Sequence of chain 1.B:
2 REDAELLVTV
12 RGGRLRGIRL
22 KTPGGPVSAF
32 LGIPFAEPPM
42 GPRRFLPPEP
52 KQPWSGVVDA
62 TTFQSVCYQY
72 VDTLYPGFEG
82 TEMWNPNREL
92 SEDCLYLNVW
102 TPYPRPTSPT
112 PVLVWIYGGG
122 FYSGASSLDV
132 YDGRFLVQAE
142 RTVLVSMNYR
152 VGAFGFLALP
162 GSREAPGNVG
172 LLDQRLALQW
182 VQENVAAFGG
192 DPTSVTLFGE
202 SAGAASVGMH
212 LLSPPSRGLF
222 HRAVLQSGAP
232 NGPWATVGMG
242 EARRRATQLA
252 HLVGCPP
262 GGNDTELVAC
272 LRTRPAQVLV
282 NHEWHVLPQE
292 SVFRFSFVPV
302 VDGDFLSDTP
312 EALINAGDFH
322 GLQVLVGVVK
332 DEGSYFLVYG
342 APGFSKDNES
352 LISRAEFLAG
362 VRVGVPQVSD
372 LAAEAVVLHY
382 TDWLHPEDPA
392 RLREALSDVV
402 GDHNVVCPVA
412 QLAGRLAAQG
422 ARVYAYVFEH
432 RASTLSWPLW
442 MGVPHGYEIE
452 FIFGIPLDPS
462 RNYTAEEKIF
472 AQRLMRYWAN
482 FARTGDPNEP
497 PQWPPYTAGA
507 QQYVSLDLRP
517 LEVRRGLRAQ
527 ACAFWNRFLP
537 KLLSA

Binding-site contacts:
Ligand atom N2 contacts residue ASN264 of chain 1.B at 3.0 Å (h-bond).
Ligand atom C4 contacts residue ASN264 of chain 1.B at 4.2 Å.
Ligand atom O5 contacts residue THR266 of chain 1.B at 4.0 Å.
Ligand atom C6 contacts residue GLU267 of chain 1.B at 4.2 Å.
Ligand atom O5 contacts residue ASN264 of chain 1.B at 2.1 Å (h-bond).
Ligand atom C3 contacts residue ASN264 of chain 1.B at 3.8 Å.
Ligand atom O6 contacts residue THR266 of chain 1.B at 4.1 Å.
Ligand atom C8 contacts residue THR266 of chain 1.B at 4.4 Å.
Ligand atom C2 contacts residue ASN264 of chain 1.B at 2.5 Å.
Ligand atom C1 contacts residue ASN264 of chain 1.B at 1.4 Å.
Ligand atom O5 contacts residue GLU267 of chain 1.B at 3.8 Å.
Ligand atom C6 contacts residue ASN264 of chain 1.B at 4.2 Å.
Ligand atom C6 contacts residue THR266 of chain 1.B at 3.6 Å.
Ligand atom C7 contacts residue ASN264 of chain 1.B at 3.5 Å.
Ligand atom C5 contacts residue ASN264 of chain 1.B at 3.5 Å.
Ligand atom C5 contacts residue THR266 of chain 1.B at 3.7 Å.
Ligand atom O7 contacts residue ASN264 of chain 1.B at 3.4 Å (h-bond).

This small molecule binds to this protein.
Small molecule (SMILES): CC(=O)N[C@H]1[C@H](O[C@H]2[C@H](O)[C@@H](NC(C)=O)CO[C@@H]2CO[C@@H]2O[C@@H](C)[C@@H](O)[C@@H](O)[C@@H]2O)O[C@H](CO)[C@@H](O)[C@@H]1O